The small molecule below binds the protein below.
Small molecule (SMILES): CC(=O)N[C@@H]1[C@@H](O)[C@H](O)[C@@H](CO)O[C@H]1O

Sequence of chain 3.A:
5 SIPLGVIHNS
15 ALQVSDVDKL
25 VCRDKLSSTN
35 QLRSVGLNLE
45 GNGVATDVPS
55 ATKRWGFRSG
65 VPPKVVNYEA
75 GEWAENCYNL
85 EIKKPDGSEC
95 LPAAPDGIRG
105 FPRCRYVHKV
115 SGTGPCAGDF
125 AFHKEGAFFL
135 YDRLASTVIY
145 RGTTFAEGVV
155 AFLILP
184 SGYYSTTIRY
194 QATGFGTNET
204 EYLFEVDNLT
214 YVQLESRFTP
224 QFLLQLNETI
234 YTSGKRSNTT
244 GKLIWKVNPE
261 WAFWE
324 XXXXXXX

Binding-site contacts:
Ligand atom N2 contacts residue ASN211 of chain 3.A at 2.9 Å (h-bond).
Ligand atom O5 contacts residue ASN211 of chain 3.A at 2.4 Å (h-bond).
Ligand atom C3 contacts residue ASN211 of chain 3.A at 3.8 Å.
Ligand atom C2 contacts residue ASN211 of chain 3.A at 2.4 Å.
Ligand atom C5 contacts residue ASN211 of chain 3.A at 3.7 Å.
Ligand atom O7 contacts residue ASN211 of chain 3.A at 3.2 Å (h-bond).
Ligand atom C7 contacts residue ASN211 of chain 3.A at 3.2 Å.
Ligand atom C8 contacts residue ASN211 of chain 3.A at 4.4 Å.
Ligand atom C4 contacts residue ASN211 of chain 3.A at 4.2 Å.
Ligand atom C1 contacts residue ASN211 of chain 3.A at 1.4 Å.